The small molecule below binds the protein below.
Small molecule (SMILES): O=C(O)CC1(CC(=O)O)O[Ti]23(OC1=O)(OC(=O)C(CC(=O)O)(CC(=O)O)O2)OC(=O)C(CC(=O)O)(CC(=O)O)O3

Sequence of chain 1.B:
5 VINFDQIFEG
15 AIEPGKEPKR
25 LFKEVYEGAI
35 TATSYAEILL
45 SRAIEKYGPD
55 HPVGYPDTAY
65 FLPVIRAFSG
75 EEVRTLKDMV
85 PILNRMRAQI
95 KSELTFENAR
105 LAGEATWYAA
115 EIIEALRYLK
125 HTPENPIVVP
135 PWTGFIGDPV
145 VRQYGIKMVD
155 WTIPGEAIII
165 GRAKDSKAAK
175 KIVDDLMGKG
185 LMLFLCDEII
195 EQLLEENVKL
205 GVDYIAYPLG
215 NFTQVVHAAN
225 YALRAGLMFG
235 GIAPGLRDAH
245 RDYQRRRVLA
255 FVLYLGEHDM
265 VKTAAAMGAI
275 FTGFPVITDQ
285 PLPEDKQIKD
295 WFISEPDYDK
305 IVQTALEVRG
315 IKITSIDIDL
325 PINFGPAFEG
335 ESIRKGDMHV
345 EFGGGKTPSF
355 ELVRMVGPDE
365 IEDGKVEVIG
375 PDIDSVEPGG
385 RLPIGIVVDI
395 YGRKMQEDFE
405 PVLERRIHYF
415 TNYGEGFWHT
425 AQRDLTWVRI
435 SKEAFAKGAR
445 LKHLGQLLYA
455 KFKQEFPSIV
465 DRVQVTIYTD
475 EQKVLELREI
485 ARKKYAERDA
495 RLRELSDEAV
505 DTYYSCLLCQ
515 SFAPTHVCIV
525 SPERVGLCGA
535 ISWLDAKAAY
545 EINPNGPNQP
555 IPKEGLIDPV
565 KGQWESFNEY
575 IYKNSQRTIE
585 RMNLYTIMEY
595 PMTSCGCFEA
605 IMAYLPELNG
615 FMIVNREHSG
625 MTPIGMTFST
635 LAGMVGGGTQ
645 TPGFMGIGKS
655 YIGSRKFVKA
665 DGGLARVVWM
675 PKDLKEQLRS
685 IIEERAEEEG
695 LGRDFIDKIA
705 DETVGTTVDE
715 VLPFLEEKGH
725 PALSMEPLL

Binding-site contacts:
Ligand atom TI1 contacts residue LYS50 of chain 1.B at 3.3 Å.
Ligand atom O14 contacts residue LYS50 of chain 1.B at 3.8 Å.
Ligand atom O16 contacts residue LYS124 of chain 1.B at 4.2 Å.
Ligand atom C10 contacts residue LYS124 of chain 1.B at 3.3 Å.
Ligand atom O5 contacts residue LYS50 of chain 1.B at 4.0 Å.
Ligand atom C16' contacts residue LYS50 of chain 1.B at 3.9 Å.
Ligand atom C12 contacts residue LYS124 of chain 1.B at 3.2 Å.
Ligand atom O9 contacts residue LYS50 of chain 1.B at 3.3 Å (salt-bridge).
Ligand atom O19 contacts residue LYS124 of chain 1.B at 4.4 Å.
Ligand atom C8 contacts residue LYS124 of chain 1.B at 3.0 Å.
Ligand atom O15 contacts residue LYS50 of chain 1.B at 4.4 Å.
Ligand atom O14 contacts residue LYS124 of chain 1.B at 3.2 Å (salt-bridge).
Ligand atom C9 contacts residue LYS124 of chain 1.B at 2.7 Å.
Ligand atom O13 contacts residue LYS124 of chain 1.B at 3.5 Å (salt-bridge).
Ligand atom O19 contacts residue TYR51 of chain 1.B at 4.1 Å.
Ligand atom O16 contacts residue LYS50 of chain 1.B at 2.1 Å (salt-bridge).
Ligand atom O9 contacts residue LYS124 of chain 1.B at 2.5 Å (salt-bridge).
Ligand atom O2 contacts residue LYS50 of chain 1.B at 3.5 Å (salt-bridge).
Ligand atom O18' contacts residue LYS124 of chain 1.B at 3.1 Å.
Ligand atom C11 contacts residue LYS124 of chain 1.B at 3.7 Å.
Ligand atom C17 contacts residue LYS50 of chain 1.B at 3.8 Å.
Ligand atom O11 contacts residue LYS124 of chain 1.B at 3.1 Å (salt-bridge).
Ligand atom C7 contacts residue LYS124 of chain 1.B at 4.4 Å.
Ligand atom C14 contacts residue LYS50 of chain 1.B at 3.0 Å.
Ligand atom C16' contacts residue LYS124 of chain 1.B at 4.1 Å.
Ligand atom O18' contacts residue LYS50 of chain 1.B at 3.4 Å (salt-bridge).
Ligand atom C13 contacts residue LYS50 of chain 1.B at 4.2 Å.
Ligand atom TI1 contacts residue LYS124 of chain 1.B at 4.1 Å.
Ligand atom C15 contacts residue LYS50 of chain 1.B at 3.1 Å.
Ligand atom O19 contacts residue LYS50 of chain 1.B at 4.1 Å.